Sequence of chain 1.B:
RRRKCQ

Binding-site contacts:
Ligand atom C4 contacts residue ILE224 of chain 1.A at 3.9 Å (hydrophobic).
Ligand atom C1 contacts residue ILE224 of chain 1.A at 4.1 Å (hydrophobic).
Ligand atom C7 contacts residue PRO172 of chain 1.A at 3.5 Å (hydrophobic).
Ligand atom C7 contacts residue CYS7 of chain 1.B at 3.5 Å (hydrophobic).
Ligand atom C2 contacts residue GLN8 of chain 1.B at 3.3 Å.
Ligand atom C10 contacts residue LYS127 of chain 1.A at 3.7 Å.
Ligand atom O1 contacts residue ILE224 of chain 1.A at 3.6 Å.
Ligand atom C1 contacts residue LEU223 of chain 1.A at 3.9 Å (hydrophobic).
Ligand atom F1 contacts residue SER50 of chain 1.A at 3.7 Å.
Ligand atom C7 contacts residue GLY176 of chain 1.A at 4.2 Å.
Ligand atom C7 contacts residue LYS127 of chain 1.A at 2.8 Å.
Ligand atom C3 contacts residue GLN8 of chain 1.B at 3.5 Å.
Ligand atom C8 contacts residue CYS7 of chain 1.B at 3.7 Å (hydrophobic).
Ligand atom C9 contacts residue PHE124 of chain 1.A at 3.5 Å (hydrophobic).
Ligand atom C10 contacts residue CYS7 of chain 1.B at 3.8 Å (hydrophobic).
Ligand atom C6 contacts residue LYS127 of chain 1.A at 4.2 Å.
Ligand atom C9 contacts residue LYS127 of chain 1.A at 1.4 Å.
Ligand atom C3 contacts residue ILE224 of chain 1.A at 4.2 Å (hydrophobic).
Ligand atom S1 contacts residue ILE224 of chain 1.A at 3.9 Å.
Ligand atom S1 contacts residue LEU227 of chain 1.A at 4.3 Å.
Ligand atom C3 contacts residue LEU227 of chain 1.A at 3.9 Å (hydrophobic).
Ligand atom C10 contacts residue PHE124 of chain 1.A at 4.2 Å (hydrophobic).
Ligand atom C8 contacts residue PHE124 of chain 1.A at 4.1 Å (hydrophobic).
Ligand atom F1 contacts residue PHE124 of chain 1.A at 3.8 Å.
Ligand atom C6 contacts residue PRO172 of chain 1.A at 3.3 Å (hydrophobic).
Ligand atom O1 contacts residue PRO172 of chain 1.A at 3.8 Å.
Ligand atom S1 contacts residue GLY176 of chain 1.A at 3.8 Å.
Ligand atom C3 contacts residue CYS7 of chain 1.B at 3.0 Å (hydrophobic).
Ligand atom C7 contacts residue ILE173 of chain 1.A at 3.9 Å (hydrophobic).
Ligand atom C8 contacts residue LYS127 of chain 1.A at 2.4 Å.
Ligand atom C5 contacts residue CYS7 of chain 1.B at 3.6 Å (hydrophobic).
Ligand atom S1 contacts residue CYS7 of chain 1.B at 2.0 Å (h-bond).
Ligand atom N1 contacts residue ILE224 of chain 1.A at 4.2 Å.
Ligand atom C2 contacts residue CYS7 of chain 1.B at 3.3 Å (hydrophobic).
Ligand atom C11 contacts residue CYS7 of chain 1.B at 3.7 Å (hydrophobic).
Ligand atom N1 contacts residue CYS7 of chain 1.B at 4.2 Å.
Ligand atom C6 contacts residue CYS7 of chain 1.B at 3.5 Å (hydrophobic).
Ligand atom F1 contacts residue LYS127 of chain 1.A at 4.2 Å.
Ligand atom C6 contacts residue ILE224 of chain 1.A at 4.1 Å (hydrophobic).
Ligand atom C4 contacts residue CYS7 of chain 1.B at 4.3 Å (hydrophobic).

This small molecule binds to this protein.
Small molecule (SMILES): CN(CCS)C(=O)c1ccc(C=O)c(F)c1

Sequence of chain 1.A:
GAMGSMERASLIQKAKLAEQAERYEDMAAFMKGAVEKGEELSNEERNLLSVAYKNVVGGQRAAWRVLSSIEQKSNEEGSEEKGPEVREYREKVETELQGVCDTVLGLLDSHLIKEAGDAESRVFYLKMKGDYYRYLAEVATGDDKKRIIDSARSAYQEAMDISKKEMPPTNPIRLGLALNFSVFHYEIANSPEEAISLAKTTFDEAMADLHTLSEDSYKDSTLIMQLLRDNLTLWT